Sequence of chain 1.A:
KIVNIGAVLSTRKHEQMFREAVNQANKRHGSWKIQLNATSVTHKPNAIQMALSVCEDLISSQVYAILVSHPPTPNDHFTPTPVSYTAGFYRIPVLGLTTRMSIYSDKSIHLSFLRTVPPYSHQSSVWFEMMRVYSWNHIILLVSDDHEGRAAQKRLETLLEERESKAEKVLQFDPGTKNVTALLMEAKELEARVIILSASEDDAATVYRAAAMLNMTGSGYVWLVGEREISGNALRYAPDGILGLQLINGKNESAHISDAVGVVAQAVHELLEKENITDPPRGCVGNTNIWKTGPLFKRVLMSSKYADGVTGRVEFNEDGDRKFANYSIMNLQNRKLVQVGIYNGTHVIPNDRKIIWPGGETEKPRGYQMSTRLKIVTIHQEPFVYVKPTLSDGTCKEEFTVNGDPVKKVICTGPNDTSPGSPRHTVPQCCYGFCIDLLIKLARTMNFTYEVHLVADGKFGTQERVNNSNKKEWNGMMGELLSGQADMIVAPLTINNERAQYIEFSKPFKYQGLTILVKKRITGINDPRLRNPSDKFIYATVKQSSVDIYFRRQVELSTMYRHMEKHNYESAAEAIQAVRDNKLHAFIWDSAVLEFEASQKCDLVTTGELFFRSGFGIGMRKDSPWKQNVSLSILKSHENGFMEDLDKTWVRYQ

Binding-site contacts:
Ligand atom C5 contacts residue ILE366 of chain 1.A at 4.5 Å (hydrophobic).
Ligand atom O7 contacts residue ASN350 of chain 1.A at 3.8 Å.
Ligand atom O5 contacts residue ASN368 of chain 1.A at 3.9 Å.
Ligand atom C8 contacts residue THR335 of chain 1.A at 4.0 Å.
Ligand atom C6 contacts residue ILE366 of chain 1.A at 3.7 Å (hydrophobic).
Ligand atom N2 contacts residue ASN350 of chain 1.A at 3.2 Å (h-bond).
Ligand atom C6 contacts residue ASN368 of chain 1.A at 4.5 Å.
Ligand atom C1 contacts residue ASN368 of chain 1.A at 4.5 Å.
Ligand atom C8 contacts residue GLY336 of chain 1.A at 3.5 Å.
Ligand atom O6 contacts residue ILE366 of chain 1.A at 3.3 Å.
Ligand atom C7 contacts residue ASN350 of chain 1.A at 3.3 Å.
Ligand atom C8 contacts residue ASN350 of chain 1.A at 3.7 Å.
Ligand atom C2 contacts residue ASN350 of chain 1.A at 3.8 Å.
Ligand atom C8 contacts residue VAL334 of chain 1.A at 4.1 Å (hydrophobic).
Ligand atom O5 contacts residue ILE366 of chain 1.A at 4.0 Å.
Ligand atom C1 contacts residue ASN350 of chain 1.A at 3.8 Å.

A protein and the small-molecule ligand that binds it are described below.
Small molecule (SMILES): CC(=O)N[C@@H]1[C@@H](O)[C@H](O)[C@@H](CO)O[C@H]1O